This small molecule binds to this protein.
Small molecule (SMILES): C[C@H](N)C(=O)N[C@@H](C)C(=O)N1CCC[C@H]1C(=O)N[C@H](C(=O)N1CCC[C@H]1C=O)[C@@H](C)O

Sequence of chain 1.B:
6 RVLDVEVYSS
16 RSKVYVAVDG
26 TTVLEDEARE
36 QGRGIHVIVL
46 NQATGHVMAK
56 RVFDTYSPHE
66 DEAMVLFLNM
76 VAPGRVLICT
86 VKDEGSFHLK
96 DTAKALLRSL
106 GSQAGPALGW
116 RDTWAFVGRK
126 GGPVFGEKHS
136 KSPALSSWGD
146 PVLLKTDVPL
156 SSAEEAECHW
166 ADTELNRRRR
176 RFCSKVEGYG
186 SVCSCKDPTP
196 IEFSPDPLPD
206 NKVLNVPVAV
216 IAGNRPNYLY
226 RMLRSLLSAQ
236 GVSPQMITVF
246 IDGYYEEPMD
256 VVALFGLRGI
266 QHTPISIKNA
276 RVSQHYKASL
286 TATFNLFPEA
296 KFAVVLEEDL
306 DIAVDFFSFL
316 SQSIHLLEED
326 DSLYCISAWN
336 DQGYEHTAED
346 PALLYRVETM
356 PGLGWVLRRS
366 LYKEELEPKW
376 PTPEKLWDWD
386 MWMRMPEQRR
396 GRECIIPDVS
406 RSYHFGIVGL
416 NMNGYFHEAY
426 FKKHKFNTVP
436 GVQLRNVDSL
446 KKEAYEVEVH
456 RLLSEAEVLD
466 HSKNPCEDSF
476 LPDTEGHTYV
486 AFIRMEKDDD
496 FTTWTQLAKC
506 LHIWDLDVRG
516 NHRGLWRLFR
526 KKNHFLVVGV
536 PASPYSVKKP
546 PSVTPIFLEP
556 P

Binding-site contacts:
Ligand atom CA contacts residue ASP383 of chain 1.B at 4.4 Å.
Ligand atom OG1 contacts residue MET386 of chain 1.B at 3.3 Å.
Ligand atom CA contacts residue MAN1 of chain 1.K at 3.7 Å.
Ligand atom N contacts residue MET390 of chain 1.B at 3.7 Å.
Ligand atom N contacts residue TRP387 of chain 1.B at 3.9 Å.
Ligand atom CB contacts residue MET386 of chain 1.B at 3.7 Å (hydrophobic).
Ligand atom CD contacts residue MET386 of chain 1.B at 3.7 Å (hydrophobic).
Ligand atom O contacts residue MET386 of chain 1.B at 3.1 Å.
Ligand atom C contacts residue PHE421 of chain 1.B at 4.4 Å (hydrophobic).
Ligand atom C contacts residue MET386 of chain 1.B at 4.2 Å (hydrophobic).
Ligand atom CA contacts residue MET386 of chain 1.B at 3.7 Å (hydrophobic).
Ligand atom CB contacts residue ASP383 of chain 1.B at 3.8 Å.
Ligand atom CG2 contacts residue ASP383 of chain 1.B at 3.4 Å.
Ligand atom C contacts residue MAN1 of chain 1.K at 4.2 Å.
Ligand atom CA contacts residue ASP383 of chain 1.B at 4.3 Å.
Ligand atom CG contacts residue LEU511 of chain 1.B at 4.3 Å (hydrophobic).
Ligand atom CB contacts residue LEU511 of chain 1.B at 4.1 Å (hydrophobic).
Ligand atom CG2 contacts residue MAN1 of chain 1.K at 2.8 Å.
Ligand atom N contacts residue MET386 of chain 1.B at 4.2 Å.
Ligand atom CG contacts residue ASP512 of chain 1.B at 4.1 Å.
Ligand atom CB contacts residue MAN1 of chain 1.K at 2.4 Å.
Ligand atom O contacts residue ASP383 of chain 1.B at 4.4 Å.
Ligand atom CA contacts residue MET390 of chain 1.B at 4.3 Å (hydrophobic).
Ligand atom CG2 contacts residue ASN416 of chain 1.B at 3.7 Å.
Ligand atom OG1 contacts residue MAN1 of chain 1.K at 1.4 Å.
Ligand atom N contacts residue ASP383 of chain 1.B at 3.6 Å (salt-bridge).
Ligand atom C contacts residue ASP383 of chain 1.B at 4.5 Å.
Ligand atom O contacts residue PHE421 of chain 1.B at 4.1 Å.
Ligand atom CB contacts residue MET390 of chain 1.B at 3.7 Å (hydrophobic).
Ligand atom C contacts residue MAN1 of chain 1.K at 4.2 Å.
Ligand atom N contacts residue MET386 of chain 1.B at 4.2 Å.